Binding-site contacts:
Ligand atom C2 contacts residue ASN234 of chain 1.A at 2.4 Å.
Ligand atom C5 contacts residue THR236 of chain 1.A at 4.3 Å.
Ligand atom O5 contacts residue ASN234 of chain 1.A at 2.4 Å (h-bond).
Ligand atom C8 contacts residue ASN234 of chain 1.A at 4.3 Å.
Ligand atom O7 contacts residue ASN234 of chain 1.A at 3.1 Å (h-bond).
Ligand atom C4 contacts residue ASN234 of chain 1.A at 4.2 Å.
Ligand atom N2 contacts residue ASN234 of chain 1.A at 2.8 Å (h-bond).
Ligand atom C3 contacts residue ASN234 of chain 1.A at 3.7 Å.
Ligand atom C5 contacts residue ASN234 of chain 1.A at 3.6 Å.
Ligand atom O5 contacts residue THR236 of chain 1.A at 3.9 Å.
Ligand atom C7 contacts residue ASN234 of chain 1.A at 3.1 Å.
Ligand atom C6 contacts residue THR236 of chain 1.A at 3.5 Å.
Ligand atom C1 contacts residue ASN234 of chain 1.A at 1.4 Å.

Sequence of chain 1.A:
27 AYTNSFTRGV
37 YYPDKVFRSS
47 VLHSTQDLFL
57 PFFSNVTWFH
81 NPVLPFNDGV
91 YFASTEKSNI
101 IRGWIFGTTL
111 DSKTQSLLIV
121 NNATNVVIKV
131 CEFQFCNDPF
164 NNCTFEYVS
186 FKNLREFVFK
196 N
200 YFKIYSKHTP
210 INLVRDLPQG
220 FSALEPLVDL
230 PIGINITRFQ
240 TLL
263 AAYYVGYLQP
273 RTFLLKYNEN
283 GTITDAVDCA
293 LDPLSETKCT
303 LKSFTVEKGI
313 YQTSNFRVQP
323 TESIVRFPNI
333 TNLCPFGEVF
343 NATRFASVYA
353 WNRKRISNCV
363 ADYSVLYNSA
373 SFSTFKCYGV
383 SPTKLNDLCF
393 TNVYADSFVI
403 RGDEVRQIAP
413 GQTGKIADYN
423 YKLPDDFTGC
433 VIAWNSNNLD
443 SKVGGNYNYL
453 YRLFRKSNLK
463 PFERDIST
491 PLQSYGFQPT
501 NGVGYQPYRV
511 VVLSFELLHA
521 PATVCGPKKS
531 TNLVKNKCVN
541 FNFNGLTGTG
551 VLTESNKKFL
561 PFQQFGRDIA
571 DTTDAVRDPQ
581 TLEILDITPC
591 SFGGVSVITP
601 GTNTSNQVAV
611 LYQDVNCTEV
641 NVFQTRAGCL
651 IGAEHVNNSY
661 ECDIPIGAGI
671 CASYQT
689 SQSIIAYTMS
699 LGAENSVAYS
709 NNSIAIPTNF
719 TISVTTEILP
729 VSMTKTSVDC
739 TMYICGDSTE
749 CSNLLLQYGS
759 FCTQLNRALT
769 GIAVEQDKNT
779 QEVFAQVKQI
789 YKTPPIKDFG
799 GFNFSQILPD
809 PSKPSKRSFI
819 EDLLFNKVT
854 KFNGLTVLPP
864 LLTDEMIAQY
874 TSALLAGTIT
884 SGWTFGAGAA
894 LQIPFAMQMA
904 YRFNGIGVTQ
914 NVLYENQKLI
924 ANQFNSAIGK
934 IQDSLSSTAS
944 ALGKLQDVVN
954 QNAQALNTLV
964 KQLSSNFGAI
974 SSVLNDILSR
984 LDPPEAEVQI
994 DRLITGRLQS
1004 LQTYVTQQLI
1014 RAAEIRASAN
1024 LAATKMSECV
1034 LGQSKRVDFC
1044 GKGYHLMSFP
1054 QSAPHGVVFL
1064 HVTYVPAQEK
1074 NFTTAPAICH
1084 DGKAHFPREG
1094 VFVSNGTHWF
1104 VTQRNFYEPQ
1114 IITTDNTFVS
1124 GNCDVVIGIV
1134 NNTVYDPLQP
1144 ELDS

The small molecule below binds the protein below.
Small molecule (SMILES): CC(=O)N[C@H]1[C@H](O[C@H]2[C@H](O)[C@@H](NC(C)=O)CO[C@@H]2CO)O[C@H](CO)[C@@H](O)[C@@H]1O